Sequence of chain 1.D:
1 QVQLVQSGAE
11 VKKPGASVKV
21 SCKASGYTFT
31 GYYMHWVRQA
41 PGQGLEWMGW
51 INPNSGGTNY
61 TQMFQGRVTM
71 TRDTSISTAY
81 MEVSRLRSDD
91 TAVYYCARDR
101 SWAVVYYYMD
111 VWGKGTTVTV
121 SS

Sequence of chain 1.E:
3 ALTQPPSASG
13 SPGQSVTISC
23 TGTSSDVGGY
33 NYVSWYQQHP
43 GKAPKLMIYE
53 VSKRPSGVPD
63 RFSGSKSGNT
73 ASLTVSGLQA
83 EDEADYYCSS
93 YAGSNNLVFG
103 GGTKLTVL

Sequence of chain 1.B:
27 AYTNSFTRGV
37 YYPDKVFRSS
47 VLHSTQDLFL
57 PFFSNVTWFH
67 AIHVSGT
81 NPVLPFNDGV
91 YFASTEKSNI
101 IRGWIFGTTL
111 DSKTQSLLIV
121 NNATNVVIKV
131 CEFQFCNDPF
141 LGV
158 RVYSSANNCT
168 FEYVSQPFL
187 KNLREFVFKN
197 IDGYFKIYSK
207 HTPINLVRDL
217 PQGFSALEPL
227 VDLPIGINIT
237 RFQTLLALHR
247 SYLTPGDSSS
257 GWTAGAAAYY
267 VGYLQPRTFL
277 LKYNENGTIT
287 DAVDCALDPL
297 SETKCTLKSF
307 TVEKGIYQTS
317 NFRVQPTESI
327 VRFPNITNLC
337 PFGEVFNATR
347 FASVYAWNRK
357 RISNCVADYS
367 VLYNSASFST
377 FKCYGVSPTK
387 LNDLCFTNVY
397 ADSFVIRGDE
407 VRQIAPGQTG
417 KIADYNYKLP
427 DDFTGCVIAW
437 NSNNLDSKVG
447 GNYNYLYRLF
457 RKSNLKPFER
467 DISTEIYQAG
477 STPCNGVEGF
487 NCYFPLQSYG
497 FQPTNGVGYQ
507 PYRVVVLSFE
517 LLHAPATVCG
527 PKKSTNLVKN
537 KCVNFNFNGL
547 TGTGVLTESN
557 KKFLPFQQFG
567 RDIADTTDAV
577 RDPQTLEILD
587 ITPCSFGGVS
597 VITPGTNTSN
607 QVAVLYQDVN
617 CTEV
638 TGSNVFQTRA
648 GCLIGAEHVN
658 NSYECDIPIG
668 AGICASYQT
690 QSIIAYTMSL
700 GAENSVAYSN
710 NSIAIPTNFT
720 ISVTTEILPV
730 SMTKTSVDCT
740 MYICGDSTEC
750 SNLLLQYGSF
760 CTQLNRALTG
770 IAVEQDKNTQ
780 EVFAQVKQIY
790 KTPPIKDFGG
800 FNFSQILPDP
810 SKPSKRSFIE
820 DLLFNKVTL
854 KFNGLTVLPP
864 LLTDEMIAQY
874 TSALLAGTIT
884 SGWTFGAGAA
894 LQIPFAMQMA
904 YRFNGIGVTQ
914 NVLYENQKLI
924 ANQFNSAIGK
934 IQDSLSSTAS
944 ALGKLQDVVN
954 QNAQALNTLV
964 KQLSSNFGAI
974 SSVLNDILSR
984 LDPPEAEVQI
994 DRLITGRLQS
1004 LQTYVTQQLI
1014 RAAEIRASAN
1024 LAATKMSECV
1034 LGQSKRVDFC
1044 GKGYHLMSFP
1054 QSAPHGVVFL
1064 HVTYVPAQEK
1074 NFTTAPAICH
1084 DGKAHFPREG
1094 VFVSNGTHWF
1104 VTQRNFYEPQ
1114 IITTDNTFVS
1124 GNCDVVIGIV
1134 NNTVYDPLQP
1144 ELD

Binding-site contacts:
Ligand atom C2 contacts residue ASN59 of chain 1.D at 2.4 Å.
Ligand atom C8 contacts residue SER96 of chain 1.E at 3.9 Å.
Ligand atom C7 contacts residue THR58 of chain 1.D at 3.6 Å.
Ligand atom O5 contacts residue ASN97 of chain 1.E at 2.9 Å (h-bond).
Ligand atom O7 contacts residue ASN59 of chain 1.D at 3.3 Å (h-bond).
Ligand atom O7 contacts residue THR58 of chain 1.D at 3.5 Å (h-bond).
Ligand atom C1 contacts residue ASN59 of chain 1.D at 1.4 Å.
Ligand atom N2 contacts residue ASN59 of chain 1.D at 2.7 Å (h-bond).
Ligand atom C6 contacts residue SER96 of chain 1.E at 3.9 Å.
Ligand atom C3 contacts residue ASN59 of chain 1.D at 3.7 Å.
Ligand atom C6 contacts residue VAL483 of chain 1.B at 4.3 Å (hydrophobic).
Ligand atom O5 contacts residue SER96 of chain 1.E at 4.4 Å.
Ligand atom C5 contacts residue ASN97 of chain 1.E at 3.9 Å.
Ligand atom C2 contacts residue VAL483 of chain 1.B at 4.4 Å (hydrophobic).
Ligand atom C7 contacts residue ASN59 of chain 1.D at 3.2 Å.
Ligand atom C4 contacts residue ASN59 of chain 1.D at 4.3 Å.
Ligand atom C5 contacts residue SER96 of chain 1.E at 3.9 Å.
Ligand atom C8 contacts residue ASN59 of chain 1.D at 4.0 Å.
Ligand atom O6 contacts residue VAL483 of chain 1.B at 3.4 Å.
Ligand atom O5 contacts residue VAL483 of chain 1.B at 4.3 Å.
Ligand atom C8 contacts residue TYR60 of chain 1.D at 4.2 Å (hydrophobic).
Ligand atom O5 contacts residue ASN59 of chain 1.D at 2.5 Å (h-bond).
Ligand atom C6 contacts residue ASN97 of chain 1.E at 3.8 Å.
Ligand atom C1 contacts residue ASN97 of chain 1.E at 3.6 Å.
Ligand atom C5 contacts residue ASN59 of chain 1.D at 3.7 Å.
Ligand atom O7 contacts residue VAL483 of chain 1.B at 4.4 Å.
Ligand atom C8 contacts residue THR58 of chain 1.D at 3.4 Å.

A small-molecule ligand and the protein it binds are described below.
Small molecule (SMILES): CC(=O)N[C@H]1[C@H](O[C@H]2[C@H](O)[C@@H](NC(C)=O)CO[C@@H]2CO)O[C@H](CO)[C@@H](O)[C@@H]1O